The protein below binds the small molecule below.
Small molecule (SMILES): CCCCCCCCCC(=O)c1cc(O)c(O)c(O)c1

Binding-site contacts:
Ligand atom C21 contacts residue LEU206 of chain 1.B at 3.2 Å (hydrophobic).
Ligand atom C14 contacts residue LEU206 of chain 1.B at 3.4 Å (hydrophobic).
Ligand atom C20 contacts residue LEU144 of chain 1.B at 3.3 Å (hydrophobic).
Ligand atom O11 contacts residue ILE163 of chain 1.B at 3.8 Å.
Ligand atom O12 contacts residue LEU157 of chain 1.B at 3.6 Å (h-bond).
Ligand atom C7 contacts residue THR164 of chain 1.B at 3.9 Å.
Ligand atom C6 contacts residue LEU160 of chain 1.B at 3.7 Å (hydrophobic).
Ligand atom O10 contacts residue LEU160 of chain 1.B at 4.2 Å.
Ligand atom C7 contacts residue LEU160 of chain 1.B at 3.0 Å (hydrophobic).
Ligand atom C16 contacts residue LEU206 of chain 1.B at 3.2 Å (hydrophobic).
Ligand atom O12 contacts residue VAL161 of chain 1.B at 3.4 Å.
Ligand atom C14 contacts residue LEU157 of chain 1.B at 4.1 Å (hydrophobic).
Ligand atom C19 contacts residue LEU206 of chain 1.B at 3.7 Å (hydrophobic).
Ligand atom C7 contacts residue GLN179 of chain 1.B at 4.1 Å.
Ligand atom C17 contacts residue LEU100 of chain 1.B at 3.9 Å (hydrophobic).
Ligand atom C5 contacts residue ARG214 of chain 1.B at 4.0 Å.
Ligand atom O10 contacts residue THR164 of chain 1.B at 2.0 Å (h-bond).
Ligand atom C4 contacts residue ARG214 of chain 1.B at 3.8 Å.
Ligand atom C20 contacts residue LEU206 of chain 1.B at 3.4 Å (hydrophobic).
Ligand atom C21 contacts residue LEU147 of chain 1.B at 3.4 Å (hydrophobic).
Ligand atom C19 contacts residue PHE140 of chain 1.B at 4.0 Å (hydrophobic).
Ligand atom O11 contacts residue LEU160 of chain 1.B at 3.0 Å (h-bond).
Ligand atom C15 contacts residue LEU206 of chain 1.B at 3.9 Å (hydrophobic).
Ligand atom C8 contacts residue VAL161 of chain 1.B at 4.1 Å (hydrophobic).
Ligand atom O9 contacts residue ARG214 of chain 1.B at 3.3 Å (salt-bridge).
Ligand atom C18 contacts residue LEU213 of chain 1.B at 4.1 Å (hydrophobic).
Ligand atom C21 contacts residue LEU144 of chain 1.B at 3.1 Å (hydrophobic).
Ligand atom O11 contacts residue THR164 of chain 1.B at 3.9 Å.
Ligand atom C19 contacts residue LYS209 of chain 1.B at 3.7 Å.
Ligand atom C14 contacts residue LEU207 of chain 1.B at 3.6 Å (hydrophobic).
Ligand atom C21 contacts residue LYS209 of chain 1.B at 3.9 Å.
Ligand atom C6 contacts residue THR164 of chain 1.B at 3.2 Å.
Ligand atom C5 contacts residue THR164 of chain 1.B at 4.1 Å.
Ligand atom C13 contacts residue LEU207 of chain 1.B at 3.7 Å (hydrophobic).
Ligand atom C8 contacts residue LEU160 of chain 1.B at 3.3 Å (hydrophobic).
Ligand atom O11 contacts residue GLN179 of chain 1.B at 3.0 Å (h-bond).
Ligand atom C3 contacts residue LEU160 of chain 1.B at 4.2 Å (hydrophobic).
Ligand atom C18 contacts residue LEU210 of chain 1.B at 3.7 Å (hydrophobic).
Ligand atom O10 contacts residue GLN179 of chain 1.B at 3.9 Å.
Ligand atom O12 contacts residue LEU160 of chain 1.B at 4.2 Å.

Sequence of chain 1.B:
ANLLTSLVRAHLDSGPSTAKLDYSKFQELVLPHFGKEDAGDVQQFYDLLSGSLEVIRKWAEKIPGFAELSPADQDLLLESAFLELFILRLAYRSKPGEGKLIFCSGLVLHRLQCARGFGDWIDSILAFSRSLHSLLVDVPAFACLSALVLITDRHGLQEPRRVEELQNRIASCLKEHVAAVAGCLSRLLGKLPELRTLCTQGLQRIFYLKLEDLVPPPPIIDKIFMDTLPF